The small molecule below binds the protein below.
Small molecule (SMILES): CCN(CC)CCNS(=O)(=O)Cc1ccc(F)cc1

Binding-site contacts:
Ligand atom C13 contacts residue HIS447 of chain 1.B at 4.0 Å.
Ligand atom C3 contacts residue TYR124 of chain 1.B at 3.6 Å (hydrophobic).
Ligand atom C8 contacts residue TRP286 of chain 1.B at 3.8 Å (hydrophobic).
Ligand atom C4 contacts residue PHE338 of chain 1.B at 3.4 Å (hydrophobic).
Ligand atom O2 contacts residue PHE338 of chain 1.B at 3.6 Å.
Ligand atom F01 contacts residue TRP286 of chain 1.B at 3.6 Å.
Ligand atom O1 contacts residue PHE297 of chain 1.B at 3.6 Å.
Ligand atom C13 contacts residue TRP86 of chain 1.B at 3.7 Å (hydrophobic).
Ligand atom C6 contacts residue TYR133 of chain 1.B at 4.1 Å (hydrophobic).
Ligand atom F01 contacts residue TYR341 of chain 1.B at 4.1 Å.
Ligand atom C15 contacts residue GLY121 of chain 1.B at 3.6 Å.
Ligand atom C15 contacts residue GLU202 of chain 1.B at 4.1 Å.
Ligand atom C10 contacts residue TYR341 of chain 1.B at 3.3 Å (hydrophobic).
Ligand atom C7 contacts residue TYR124 of chain 1.B at 3.8 Å (hydrophobic).
Ligand atom C6 contacts residue GLU202 of chain 1.B at 4.0 Å.
Ligand atom C8 contacts residue TYR124 of chain 1.B at 3.7 Å (hydrophobic).
Ligand atom O2 contacts residue HIS447 of chain 1.B at 3.6 Å.
Ligand atom C12 contacts residue TRP86 of chain 1.B at 3.8 Å (hydrophobic).
Ligand atom C6 contacts residue TRP86 of chain 1.B at 3.8 Å (hydrophobic).
Ligand atom C9 contacts residue TYR341 of chain 1.B at 3.9 Å (hydrophobic).
Ligand atom C4 contacts residue TYR337 of chain 1.B at 3.7 Å (hydrophobic).
Ligand atom C2 contacts residue TYR124 of chain 1.B at 3.3 Å (hydrophobic).
Ligand atom C14 contacts residue HIS447 of chain 1.B at 3.2 Å.
Ligand atom N1 contacts residue TYR124 of chain 1.B at 3.3 Å (h-bond).
Ligand atom C10 contacts residue TYR124 of chain 1.B at 3.3 Å (hydrophobic).
Ligand atom C14 contacts residue TRP86 of chain 1.B at 3.7 Å (hydrophobic).
Ligand atom F01 contacts residue TYR124 of chain 1.B at 4.1 Å.
Ligand atom C9 contacts residue TRP286 of chain 1.B at 4.1 Å (hydrophobic).
Ligand atom C2 contacts residue TYR341 of chain 1.B at 3.6 Å (hydrophobic).
Ligand atom C6 contacts residue GLY121 of chain 1.B at 3.6 Å.
Ligand atom C9 contacts residue TYR124 of chain 1.B at 3.4 Å (hydrophobic).
Ligand atom O1 contacts residue TYR124 of chain 1.B at 4.0 Å.
Ligand atom C10 contacts residue ASP74 of chain 1.B at 4.0 Å.
Ligand atom C14 contacts residue TYR337 of chain 1.B at 3.5 Å (hydrophobic).
Ligand atom C6 contacts residue GLY120 of chain 1.B at 3.8 Å.
Ligand atom C11 contacts residue TYR337 of chain 1.B at 4.1 Å (hydrophobic).
Ligand atom F01 contacts residue EDO1 of chain 1.S at 3.8 Å.
Ligand atom O1 contacts residue PHE338 of chain 1.B at 3.5 Å.
Ligand atom S contacts residue PHE338 of chain 1.B at 3.7 Å.
Ligand atom F01 contacts residue TYR72 of chain 1.B at 4.1 Å.

Sequence of chain 1.B:
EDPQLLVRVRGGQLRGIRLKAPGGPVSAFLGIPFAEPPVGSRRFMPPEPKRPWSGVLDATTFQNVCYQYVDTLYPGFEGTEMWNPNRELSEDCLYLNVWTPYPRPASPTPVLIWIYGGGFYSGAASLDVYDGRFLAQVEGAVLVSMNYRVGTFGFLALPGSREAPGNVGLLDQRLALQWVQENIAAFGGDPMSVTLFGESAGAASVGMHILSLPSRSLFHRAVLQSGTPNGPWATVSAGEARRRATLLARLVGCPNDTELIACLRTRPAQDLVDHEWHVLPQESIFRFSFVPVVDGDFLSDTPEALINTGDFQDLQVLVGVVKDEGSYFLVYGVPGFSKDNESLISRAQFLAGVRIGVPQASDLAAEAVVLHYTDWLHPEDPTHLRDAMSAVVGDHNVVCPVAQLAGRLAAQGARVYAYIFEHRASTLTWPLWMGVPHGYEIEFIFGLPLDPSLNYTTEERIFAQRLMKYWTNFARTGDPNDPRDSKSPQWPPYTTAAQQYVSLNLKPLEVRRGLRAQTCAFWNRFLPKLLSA